This small molecule binds to this protein.
Small molecule (SMILES): CC(=O)N[C@@H]1[C@@H](O[C@@H]2O[C@H](CO)[C@H](O)[C@H](O[C@]3(C(=O)O)C[C@H](O)[C@@H](NC(C)=O)[C@H]([C@H](O)[C@H](O)CO)O3)[C@H]2O)[C@H](O)[C@@H](CO[C@]2(C(=O)O)C[C@H](O)[C@@H](NC(C)=O)[C@H]([C@H](O)[C@H](O)CO)O2)O[C@H]1O

Sequence of chain 41.D:
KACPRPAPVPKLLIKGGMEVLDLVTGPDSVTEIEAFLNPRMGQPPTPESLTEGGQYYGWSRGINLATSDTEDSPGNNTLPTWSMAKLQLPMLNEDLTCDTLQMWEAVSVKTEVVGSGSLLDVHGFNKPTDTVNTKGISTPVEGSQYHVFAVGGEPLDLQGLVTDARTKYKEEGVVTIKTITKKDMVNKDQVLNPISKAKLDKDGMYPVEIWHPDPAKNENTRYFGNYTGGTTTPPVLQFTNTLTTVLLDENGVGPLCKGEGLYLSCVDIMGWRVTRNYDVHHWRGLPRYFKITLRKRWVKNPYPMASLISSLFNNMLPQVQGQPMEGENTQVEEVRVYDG

Binding-site contacts:
Ligand atom C4 contacts residue HIS298 of chain 41.C at 3.9 Å.
Ligand atom C10 contacts residue TYR72 of chain 41.C at 4.0 Å (hydrophobic).
Ligand atom C6 contacts residue ASN93 of chain 41.C at 3.9 Å.
Ligand atom O1A contacts residue TYR72 of chain 41.C at 4.0 Å.
Ligand atom O1B contacts residue TYR72 of chain 41.C at 4.2 Å.
Ligand atom O10 contacts residue ASN293 of chain 41.C at 4.5 Å.
Ligand atom O4 contacts residue TYR72 of chain 41.C at 4.0 Å.
Ligand atom O8 contacts residue TYR72 of chain 41.C at 4.0 Å.
Ligand atom C7 contacts residue TYR72 of chain 41.C at 4.3 Å (hydrophobic).
Ligand atom C3 contacts residue HIS298 of chain 41.C at 4.0 Å.
Ligand atom C1 contacts residue ARG77 of chain 41.C at 3.4 Å.
Ligand atom C11 contacts residue ASP85 of chain 41.D at 4.0 Å.
Ligand atom O4 contacts residue HIS298 of chain 41.C at 3.1 Å (h-bond).
Ligand atom O3 contacts residue GLY78 of chain 41.C at 3.5 Å.
Ligand atom O4 contacts residue ASN80 of chain 41.C at 4.4 Å.
Ligand atom C8 contacts residue ARG77 of chain 41.C at 4.4 Å.
Ligand atom O4 contacts residue ILE79 of chain 41.C at 3.9 Å.
Ligand atom C1 contacts residue GLY78 of chain 41.C at 4.0 Å.
Ligand atom C3 contacts residue ARG77 of chain 41.C at 4.3 Å.
Ligand atom C11 contacts residue TYR72 of chain 41.C at 4.2 Å (hydrophobic).
Ligand atom O1B contacts residue ARG77 of chain 41.C at 3.1 Å (salt-bridge).
Ligand atom C3 contacts residue GLY78 of chain 41.C at 4.1 Å.
Ligand atom C2 contacts residue GLY78 of chain 41.C at 4.0 Å.
Ligand atom N5 contacts residue TYR72 of chain 41.C at 2.9 Å (h-bond).
Ligand atom C3 contacts residue GLY78 of chain 41.C at 3.8 Å.
Ligand atom C1 contacts residue TYR72 of chain 41.C at 4.3 Å (hydrophobic).
Ligand atom O4 contacts residue GLY78 of chain 41.C at 3.4 Å.
Ligand atom C4 contacts residue TYR72 of chain 41.C at 3.5 Å (hydrophobic).
Ligand atom O1A contacts residue ARG77 of chain 41.C at 2.9 Å (salt-bridge).
Ligand atom O1B contacts residue SER89 of chain 41.C at 4.4 Å.
Ligand atom O1A contacts residue GLY78 of chain 41.C at 3.1 Å (h-bond).
Ligand atom O8 contacts residue ARG77 of chain 41.C at 3.5 Å (salt-bridge).
Ligand atom O4 contacts residue THR291 of chain 41.C at 3.9 Å.
Ligand atom C5 contacts residue TYR72 of chain 41.C at 3.5 Å (hydrophobic).
Ligand atom C6 contacts residue TYR72 of chain 41.C at 3.7 Å (hydrophobic).
Ligand atom C4 contacts residue GLY78 of chain 41.C at 3.5 Å.
Ligand atom O6 contacts residue ASN93 of chain 41.C at 4.3 Å.

Sequence of chain 41.C:
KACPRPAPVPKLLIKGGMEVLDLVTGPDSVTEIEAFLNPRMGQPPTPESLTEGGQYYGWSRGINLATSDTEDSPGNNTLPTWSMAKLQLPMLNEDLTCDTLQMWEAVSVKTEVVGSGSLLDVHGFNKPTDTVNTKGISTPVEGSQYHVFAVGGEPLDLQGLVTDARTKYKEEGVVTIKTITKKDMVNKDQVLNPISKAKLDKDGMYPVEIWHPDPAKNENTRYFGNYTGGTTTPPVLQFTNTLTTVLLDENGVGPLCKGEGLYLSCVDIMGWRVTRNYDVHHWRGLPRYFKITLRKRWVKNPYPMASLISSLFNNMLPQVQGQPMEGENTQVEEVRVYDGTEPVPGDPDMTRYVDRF